A small-molecule ligand and the protein it binds are described below.
Small molecule (SMILES): CC(=O)N[C@H]1[C@H](O[C@H]2[C@H](O)[C@@H](NC(C)=O)CO[C@@H]2CO)O[C@H](CO)[C@@H](O[C@@H]2O[C@H](CO)[C@@H](O)[C@H](O)[C@@H]2O)[C@@H]1O

Binding-site contacts:
Ligand atom C1 contacts residue ASN23 of chain 1.B at 1.5 Å.
Ligand atom C7 contacts residue ASN23 of chain 1.B at 3.6 Å.
Ligand atom C4 contacts residue ASN23 of chain 1.B at 4.3 Å.
Ligand atom N2 contacts residue THR72 of chain 1.B at 4.4 Å.
Ligand atom O5 contacts residue SER21 of chain 1.B at 4.2 Å.
Ligand atom C5 contacts residue ASN23 of chain 1.B at 3.5 Å.
Ligand atom C2 contacts residue ASN23 of chain 1.B at 2.8 Å.
Ligand atom N2 contacts residue ASN23 of chain 1.B at 2.5 Å (h-bond).
Ligand atom O5 contacts residue ASN23 of chain 1.B at 2.4 Å (h-bond).
Ligand atom C3 contacts residue ASN23 of chain 1.B at 4.1 Å.
Ligand atom C8 contacts residue ASN23 of chain 1.B at 4.0 Å.
Ligand atom O6 contacts residue ASN23 of chain 1.B at 4.3 Å.

Sequence of chain 1.B:
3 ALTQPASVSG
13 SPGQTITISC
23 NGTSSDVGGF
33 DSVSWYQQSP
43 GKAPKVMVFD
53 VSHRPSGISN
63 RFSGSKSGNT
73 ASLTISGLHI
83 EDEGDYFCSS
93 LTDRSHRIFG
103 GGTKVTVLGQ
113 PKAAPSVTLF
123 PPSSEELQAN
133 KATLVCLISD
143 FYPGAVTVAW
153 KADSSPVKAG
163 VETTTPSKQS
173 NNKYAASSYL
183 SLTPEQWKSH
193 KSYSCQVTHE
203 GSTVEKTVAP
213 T